A protein and the small-molecule ligand that binds it are described below.
Small molecule (SMILES): CC(=O)Nc1ccc(NC(C)=O)cc1

Sequence of chain 1.C:
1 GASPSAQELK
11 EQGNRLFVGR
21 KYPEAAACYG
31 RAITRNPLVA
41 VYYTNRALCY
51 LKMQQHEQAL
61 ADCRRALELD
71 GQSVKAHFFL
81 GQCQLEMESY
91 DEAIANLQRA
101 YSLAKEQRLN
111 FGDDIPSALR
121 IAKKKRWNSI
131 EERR

Binding-site contacts:
Ligand atom CE contacts residue LEU48 of chain 1.C at 4.1 Å (hydrophobic).
Ligand atom CF contacts residue PHE17 of chain 1.C at 4.0 Å (hydrophobic).
Ligand atom CC contacts residue DAL10 of chain 1.F at 4.5 Å.
Ligand atom CF contacts residue DGN9 of chain 1.F at 3.5 Å.
Ligand atom OA contacts residue DCY13 of chain 1.F at 3.2 Å (h-bond).
Ligand atom CE contacts residue PHE17 of chain 1.C at 3.6 Å (hydrophobic).
Ligand atom NB contacts residue PHE17 of chain 1.C at 3.7 Å.
Ligand atom NB contacts residue DCY13 of chain 1.F at 3.6 Å (h-bond).
Ligand atom CE contacts residue DGN9 of chain 1.F at 3.9 Å.
Ligand atom CK contacts residue DCY13 of chain 1.F at 1.9 Å.
Ligand atom CG contacts residue DGN9 of chain 1.F at 3.5 Å.
Ligand atom CG contacts residue LYS52 of chain 1.C at 3.7 Å.
Ligand atom CC contacts residue DGN9 of chain 1.F at 4.2 Å.
Ligand atom CC contacts residue PHE17 of chain 1.C at 3.5 Å (hydrophobic).
Ligand atom CD contacts residue LEU48 of chain 1.C at 4.4 Å (hydrophobic).
Ligand atom CJ contacts residue VAL18 of chain 1.C at 3.5 Å (hydrophobic).
Ligand atom CG contacts residue DCY6 of chain 1.F at 2.7 Å.
Ligand atom CA contacts residue PHE17 of chain 1.C at 4.2 Å (hydrophobic).
Ligand atom CH contacts residue DGN9 of chain 1.F at 3.4 Å.
Ligand atom NA contacts residue DCY6 of chain 1.F at 3.8 Å.
Ligand atom CE contacts residue DAL10 of chain 1.F at 3.6 Å.
Ligand atom CH contacts residue DCY6 of chain 1.F at 1.9 Å.
Ligand atom CB contacts residue PHE17 of chain 1.C at 3.9 Å (hydrophobic).
Ligand atom OB contacts residue DCY6 of chain 1.F at 3.1 Å (h-bond).
Ligand atom CJ contacts residue DCY13 of chain 1.F at 2.7 Å.
Ligand atom CD contacts residue DGN9 of chain 1.F at 4.1 Å.
Ligand atom NA contacts residue DGN9 of chain 1.F at 2.5 Å (h-bond).
Ligand atom OB contacts residue LYS52 of chain 1.C at 3.0 Å (salt-bridge).
Ligand atom CK contacts residue VAL18 of chain 1.C at 3.8 Å (hydrophobic).
Ligand atom CD contacts residue DAL10 of chain 1.F at 3.5 Å.
Ligand atom CA contacts residue DGN9 of chain 1.F at 3.9 Å.
Ligand atom OB contacts residue PHE17 of chain 1.C at 3.8 Å.
Ligand atom CK contacts residue ASN14 of chain 1.C at 3.6 Å.
Ligand atom OA contacts residue VAL18 of chain 1.C at 3.3 Å.
Ligand atom CH contacts residue LYS52 of chain 1.C at 3.8 Å.
Ligand atom NB contacts residue VAL18 of chain 1.C at 4.2 Å.
Ligand atom OB contacts residue LEU48 of chain 1.C at 4.2 Å.
Ligand atom CF contacts residue DAL10 of chain 1.F at 4.3 Å.
Ligand atom CD contacts residue PHE17 of chain 1.C at 3.4 Å (hydrophobic).
Ligand atom CE contacts residue DCY6 of chain 1.F at 4.1 Å.